Binding-site contacts:
Ligand atom O1B contacts residue GLY144 of chain 1.B at 3.2 Å (h-bond).
Ligand atom C8 contacts residue CYS12 of chain 1.B at 3.9 Å (hydrophobic).
Ligand atom O3' contacts residue ASP177 of chain 1.B at 3.4 Å.
Ligand atom O3G contacts residue GLU260 of chain 1.D at 3.4 Å (salt-bridge).
Ligand atom C6 contacts residue CYS12 of chain 1.B at 3.9 Å (hydrophobic).
Ligand atom O2A contacts residue GLN11 of chain 1.B at 3.5 Å.
Ligand atom C1' contacts residue ASN204 of chain 1.B at 3.9 Å.
Ligand atom O6 contacts residue TYR222 of chain 1.B at 3.4 Å.
Ligand atom O1B contacts residue THR143 of chain 1.B at 3.5 Å.
Ligand atom O2' contacts residue ASN204 of chain 1.B at 3.0 Å (h-bond).
Ligand atom N1 contacts residue TYR222 of chain 1.B at 3.4 Å.
Ligand atom O3B contacts residue ASN99 of chain 1.B at 3.9 Å.
Ligand atom PG contacts residue ASN99 of chain 1.B at 3.9 Å.
Ligand atom O1A contacts residue GLN11 of chain 1.B at 3.0 Å (h-bond).
Ligand atom C5' contacts residue GLY140 of chain 1.B at 3.9 Å.
Ligand atom PG contacts residue THR143 of chain 1.B at 3.3 Å.
Ligand atom C4 contacts residue TYR222 of chain 1.B at 3.9 Å (hydrophobic).
Ligand atom C2 contacts residue TYR222 of chain 1.B at 3.6 Å (hydrophobic).
Ligand atom N2 contacts residue LEU225 of chain 1.B at 3.7 Å.
Ligand atom N1 contacts residue CYS12 of chain 1.B at 3.8 Å.
Ligand atom C6 contacts residue TYR222 of chain 1.B at 3.5 Å (hydrophobic).
Ligand atom O2' contacts residue ASP177 of chain 1.B at 3.5 Å (salt-bridge).
Ligand atom N7 contacts residue CYS12 of chain 1.B at 3.8 Å.
Ligand atom O3B contacts residue THR143 of chain 1.B at 3.2 Å (h-bond).
Ligand atom C5 contacts residue CYS12 of chain 1.B at 3.6 Å (hydrophobic).
Ligand atom PA contacts residue GLN11 of chain 1.B at 3.9 Å.
Ligand atom N3 contacts residue CYS12 of chain 1.B at 3.4 Å (h-bond).
Ligand atom PB contacts residue THR143 of chain 1.B at 3.8 Å.
Ligand atom O1A contacts residue CYS12 of chain 1.B at 3.1 Å (h-bond).
Ligand atom C2 contacts residue CYS12 of chain 1.B at 3.5 Å (hydrophobic).
Ligand atom C4 contacts residue CYS12 of chain 1.B at 3.5 Å (hydrophobic).
Ligand atom O1A contacts residue SER138 of chain 1.B at 3.8 Å.
Ligand atom O1B contacts residue SER138 of chain 1.B at 3.7 Å.
Ligand atom N1 contacts residue ASN226 of chain 1.B at 3.4 Å (h-bond).
Ligand atom N9 contacts residue CYS12 of chain 1.B at 3.8 Å.
Ligand atom O5' contacts residue SER138 of chain 1.B at 3.2 Å (h-bond).
Ligand atom O3G contacts residue ASN99 of chain 1.B at 2.8 Å (h-bond).
Ligand atom O2B contacts residue GLN11 of chain 1.B at 3.1 Å (h-bond).
Ligand atom C5 contacts residue TYR222 of chain 1.B at 3.9 Å (hydrophobic).
Ligand atom O1G contacts residue THR143 of chain 1.B at 2.2 Å (h-bond).

Sequence of chain 1.D:
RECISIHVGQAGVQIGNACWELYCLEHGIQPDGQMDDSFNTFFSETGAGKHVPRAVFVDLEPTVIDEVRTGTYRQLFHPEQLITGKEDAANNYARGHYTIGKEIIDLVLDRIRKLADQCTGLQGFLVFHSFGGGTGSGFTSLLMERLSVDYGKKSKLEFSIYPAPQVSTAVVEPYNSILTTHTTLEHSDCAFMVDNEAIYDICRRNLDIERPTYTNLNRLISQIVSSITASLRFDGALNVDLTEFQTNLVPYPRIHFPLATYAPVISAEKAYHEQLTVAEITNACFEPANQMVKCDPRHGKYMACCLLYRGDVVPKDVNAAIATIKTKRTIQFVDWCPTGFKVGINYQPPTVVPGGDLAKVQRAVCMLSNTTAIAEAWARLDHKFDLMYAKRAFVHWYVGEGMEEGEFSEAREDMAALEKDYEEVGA

A small-molecule ligand and the protein it binds are described below.
Small molecule (SMILES): Nc1nc2c(ncn2[C@@H]2O[C@H](CO[P](=O)(O)C[P](=O)(O)OP(=O)(O)O)[C@@H](O)[C@H]2O)c(=O)[nH]1

Sequence of chain 1.B:
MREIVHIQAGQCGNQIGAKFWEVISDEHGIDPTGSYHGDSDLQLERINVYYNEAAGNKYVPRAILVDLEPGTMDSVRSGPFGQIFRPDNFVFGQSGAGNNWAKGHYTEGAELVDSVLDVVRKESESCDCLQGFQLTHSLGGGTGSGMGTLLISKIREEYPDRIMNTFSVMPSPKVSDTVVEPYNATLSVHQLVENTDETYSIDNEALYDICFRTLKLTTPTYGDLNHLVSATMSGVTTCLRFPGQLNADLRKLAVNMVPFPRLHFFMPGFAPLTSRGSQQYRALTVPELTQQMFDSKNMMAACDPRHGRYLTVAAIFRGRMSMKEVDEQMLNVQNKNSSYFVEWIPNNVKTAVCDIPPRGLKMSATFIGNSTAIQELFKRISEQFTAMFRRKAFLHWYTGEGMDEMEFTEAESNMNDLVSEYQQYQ